Binding-site contacts:
Ligand atom O5 contacts residue SER526 of chain 1.A at 3.4 Å (h-bond).
Ligand atom C6 contacts residue SER526 of chain 1.A at 4.0 Å.
Ligand atom C1 contacts residue SER526 of chain 1.A at 4.0 Å.
Ligand atom O6 contacts residue GLY501 of chain 1.A at 4.4 Å.
Ligand atom C5 contacts residue SER526 of chain 1.A at 4.0 Å.
Ligand atom O5 contacts residue SER500 of chain 1.A at 3.7 Å.
Ligand atom C4 contacts residue ASN524 of chain 1.A at 4.2 Å.
Ligand atom C5 contacts residue ASN524 of chain 1.A at 3.6 Å.
Ligand atom O6 contacts residue SER526 of chain 1.A at 3.0 Å (h-bond).
Ligand atom C2 contacts residue ASN524 of chain 1.A at 2.5 Å.
Ligand atom C1 contacts residue SER500 of chain 1.A at 4.5 Å.
Ligand atom O7 contacts residue ASN524 of chain 1.A at 4.1 Å.
Ligand atom C7 contacts residue ASN524 of chain 1.A at 3.8 Å.
Ligand atom N2 contacts residue ASN524 of chain 1.A at 2.9 Å (h-bond).
Ligand atom C3 contacts residue ASN524 of chain 1.A at 3.8 Å.
Ligand atom C6 contacts residue SER500 of chain 1.A at 4.1 Å.
Ligand atom O5 contacts residue ASN524 of chain 1.A at 2.3 Å (h-bond).
Ligand atom O6 contacts residue SER500 of chain 1.A at 2.8 Å (h-bond).
Ligand atom C1 contacts residue ASN524 of chain 1.A at 1.4 Å.

A protein and the small-molecule ligand that binds it are described below.
Small molecule (SMILES): CC(=O)N[C@@H]1[C@@H](O)[C@H](O)[C@@H](CO)O[C@H]1O

Sequence of chain 1.A:
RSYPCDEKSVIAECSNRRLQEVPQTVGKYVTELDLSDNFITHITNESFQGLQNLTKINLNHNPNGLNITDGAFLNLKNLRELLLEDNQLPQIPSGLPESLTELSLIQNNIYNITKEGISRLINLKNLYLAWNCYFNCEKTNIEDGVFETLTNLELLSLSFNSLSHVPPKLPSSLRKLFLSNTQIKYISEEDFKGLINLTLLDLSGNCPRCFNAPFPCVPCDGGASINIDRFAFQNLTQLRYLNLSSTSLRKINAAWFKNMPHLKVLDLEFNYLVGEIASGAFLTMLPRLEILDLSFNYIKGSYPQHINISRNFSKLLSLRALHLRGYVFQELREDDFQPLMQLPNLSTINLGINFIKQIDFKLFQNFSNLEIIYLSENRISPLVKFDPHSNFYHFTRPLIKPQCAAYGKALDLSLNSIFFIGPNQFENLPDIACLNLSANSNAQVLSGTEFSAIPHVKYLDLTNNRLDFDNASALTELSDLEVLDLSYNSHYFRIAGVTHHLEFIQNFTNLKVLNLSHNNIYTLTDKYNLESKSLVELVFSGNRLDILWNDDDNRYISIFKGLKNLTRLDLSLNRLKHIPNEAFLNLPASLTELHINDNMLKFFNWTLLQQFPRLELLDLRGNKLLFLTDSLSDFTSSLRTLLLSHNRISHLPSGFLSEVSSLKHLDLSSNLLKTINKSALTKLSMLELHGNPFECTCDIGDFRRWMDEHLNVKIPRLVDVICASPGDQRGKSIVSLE